Sequence of chain 57.F:
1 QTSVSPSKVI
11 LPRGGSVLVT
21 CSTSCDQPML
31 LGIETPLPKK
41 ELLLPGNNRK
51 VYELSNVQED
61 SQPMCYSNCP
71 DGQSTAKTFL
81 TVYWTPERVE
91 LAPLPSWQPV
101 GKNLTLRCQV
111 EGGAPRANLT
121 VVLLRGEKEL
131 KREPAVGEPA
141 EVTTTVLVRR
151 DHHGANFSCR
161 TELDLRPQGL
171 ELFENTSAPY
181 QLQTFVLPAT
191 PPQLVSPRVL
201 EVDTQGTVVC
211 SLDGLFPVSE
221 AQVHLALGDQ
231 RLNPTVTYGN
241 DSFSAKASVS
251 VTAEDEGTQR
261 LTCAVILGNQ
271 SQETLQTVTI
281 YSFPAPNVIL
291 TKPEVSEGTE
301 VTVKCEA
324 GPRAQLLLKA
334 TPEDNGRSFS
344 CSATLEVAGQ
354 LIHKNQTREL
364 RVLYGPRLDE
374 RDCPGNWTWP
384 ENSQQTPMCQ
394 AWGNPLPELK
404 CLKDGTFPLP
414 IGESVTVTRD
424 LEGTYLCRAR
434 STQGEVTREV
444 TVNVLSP

Binding-site contacts:
Ligand atom N2 contacts residue ASN103 of chain 57.F at 3.8 Å.
Ligand atom C1 contacts residue ASN103 of chain 57.F at 1.7 Å.
Ligand atom N2 contacts residue THR145 of chain 57.F at 4.0 Å.
Ligand atom C8 contacts residue LEU147 of chain 57.F at 3.4 Å (hydrophobic).
Ligand atom C3 contacts residue ASN103 of chain 57.F at 4.5 Å.
Ligand atom C2 contacts residue ASN103 of chain 57.F at 3.2 Å.
Ligand atom O5 contacts residue THR145 of chain 57.F at 4.0 Å.
Ligand atom C5 contacts residue ASN103 of chain 57.F at 4.0 Å.
Ligand atom C5 contacts residue THR145 of chain 57.F at 4.0 Å.
Ligand atom C1 contacts residue THR145 of chain 57.F at 3.4 Å.
Ligand atom C7 contacts residue LEU147 of chain 57.F at 3.1 Å (hydrophobic).
Ligand atom C2 contacts residue LEU147 of chain 57.F at 4.3 Å (hydrophobic).
Ligand atom N2 contacts residue LEU147 of chain 57.F at 3.6 Å.
Ligand atom C3 contacts residue THR145 of chain 57.F at 4.1 Å.
Ligand atom C8 contacts residue VAL146 of chain 57.F at 4.5 Å (hydrophobic).
Ligand atom C2 contacts residue THR145 of chain 57.F at 4.0 Å.
Ligand atom O5 contacts residue ASN103 of chain 57.F at 2.6 Å (h-bond).
Ligand atom O7 contacts residue LEU147 of chain 57.F at 3.0 Å.

A protein and the small-molecule ligand that binds it are described below.
Small molecule (SMILES): CC(=O)N[C@@H]1[C@@H](O)[C@H](O)[C@@H](CO)O[C@H]1O